The protein below binds the small molecule below.
Small molecule (SMILES): NC(=O)N[C@@H](CC(=O)O)C(=O)O

Binding-site contacts:
Ligand atom O4 contacts residue KCX103 of chain 1.A at 3.7 Å.
Ligand atom O62 contacts residue PRO249 of chain 1.A at 3.2 Å (h-bond).
Ligand atom C2 contacts residue GLY250 of chain 1.A at 3.7 Å.
Ligand atom O62 contacts residue ARG22 of chain 1.A at 2.7 Å (salt-bridge).
Ligand atom C4 contacts residue ZN1 of chain 1.C at 3.1 Å.
Ligand atom C4 contacts residue ZN1 of chain 1.B at 2.7 Å.
Ligand atom O4 contacts residue THR109 of chain 1.A at 2.5 Å (h-bond).
Ligand atom O5 contacts residue HIS18 of chain 1.A at 3.6 Å.
Ligand atom O2 contacts residue GLY250 of chain 1.A at 3.1 Å (h-bond).
Ligand atom O62 contacts residue ALA235 of chain 1.A at 3.5 Å.
Ligand atom O5 contacts residue HIS20 of chain 1.A at 3.5 Å (h-bond).
Ligand atom C5 contacts residue ZN1 of chain 1.C at 3.7 Å.
Ligand atom O4 contacts residue HIS137 of chain 1.A at 2.9 Å (h-bond).
Ligand atom O61 contacts residue ASN52 of chain 1.A at 2.9 Å (h-bond).
Ligand atom O62 contacts residue PHE110 of chain 1.A at 3.5 Å.
Ligand atom O5 contacts residue ASP233 of chain 1.A at 3.1 Å (salt-bridge).
Ligand atom C61 contacts residue ARG22 of chain 1.A at 3.5 Å.
Ligand atom N3 contacts residue ASP233 of chain 1.A at 2.9 Å (salt-bridge).
Ligand atom C61 contacts residue PHE110 of chain 1.A at 3.7 Å (hydrophobic).
Ligand atom N1 contacts residue PRO249 of chain 1.A at 3.1 Å (h-bond).
Ligand atom O62 contacts residue HIS237 of chain 1.A at 3.0 Å (h-bond).
Ligand atom O61 contacts residue PHE110 of chain 1.A at 3.7 Å.
Ligand atom C2 contacts residue ARG208 of chain 1.A at 3.6 Å.
Ligand atom O61 contacts residue HIS20 of chain 1.A at 3.2 Å (h-bond).
Ligand atom C5 contacts residue THR109 of chain 1.A at 3.4 Å.
Ligand atom O4 contacts residue ZN1 of chain 1.B at 2.3 Å.
Ligand atom O2 contacts residue PRO249 of chain 1.A at 3.1 Å.
Ligand atom O5 contacts residue KCX103 of chain 1.A at 2.9 Å (h-bond).
Ligand atom O61 contacts residue ARG22 of chain 1.A at 2.9 Å (salt-bridge).
Ligand atom C4 contacts residue THR109 of chain 1.A at 3.4 Å.
Ligand atom O5 contacts residue HIS161 of chain 1.A at 3.5 Å (h-bond).
Ligand atom O2 contacts residue ARG208 of chain 1.A at 2.8 Å (salt-bridge).
Ligand atom O5 contacts residue ZN1 of chain 1.B at 2.4 Å.
Ligand atom C4 contacts residue KCX103 of chain 1.A at 3.4 Å.
Ligand atom C6 contacts residue ALA235 of chain 1.A at 3.7 Å (hydrophobic).
Ligand atom O2 contacts residue VAL207 of chain 1.A at 3.6 Å.
Ligand atom C2 contacts residue PRO249 of chain 1.A at 3.6 Å (hydrophobic).
Ligand atom N3 contacts residue ARG208 of chain 1.A at 2.6 Å (salt-bridge).
Ligand atom O5 contacts residue ZN1 of chain 1.C at 2.1 Å.
Ligand atom C61 contacts residue ALA235 of chain 1.A at 3.6 Å (hydrophobic).

Sequence of chain 1.A:
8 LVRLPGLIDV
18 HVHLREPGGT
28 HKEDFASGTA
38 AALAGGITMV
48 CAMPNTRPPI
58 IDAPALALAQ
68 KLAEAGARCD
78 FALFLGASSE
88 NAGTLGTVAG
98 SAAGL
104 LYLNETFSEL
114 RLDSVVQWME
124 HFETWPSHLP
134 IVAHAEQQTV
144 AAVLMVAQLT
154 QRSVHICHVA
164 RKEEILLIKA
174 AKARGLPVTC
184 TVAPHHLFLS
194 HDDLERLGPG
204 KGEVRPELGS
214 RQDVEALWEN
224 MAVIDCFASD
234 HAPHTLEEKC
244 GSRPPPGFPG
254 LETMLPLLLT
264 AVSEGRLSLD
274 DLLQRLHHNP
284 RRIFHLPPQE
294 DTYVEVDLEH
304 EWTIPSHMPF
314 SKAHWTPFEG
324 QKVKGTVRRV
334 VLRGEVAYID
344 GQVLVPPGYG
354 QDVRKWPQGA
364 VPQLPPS